Sequence of chain 1.W:
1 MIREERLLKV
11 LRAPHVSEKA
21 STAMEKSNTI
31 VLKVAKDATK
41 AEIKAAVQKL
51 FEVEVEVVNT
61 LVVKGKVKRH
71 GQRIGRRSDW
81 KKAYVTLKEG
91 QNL

Sequence of chain 1.BA:
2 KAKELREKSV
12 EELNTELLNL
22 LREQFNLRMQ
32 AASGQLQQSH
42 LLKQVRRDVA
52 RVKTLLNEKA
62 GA

Binding-site contacts:
Ligand atom C contacts residue ARG6 of chain 1.W at 3.3 Å.
Ligand atom CA contacts residue ARG6 of chain 1.W at 3.6 Å.
Ligand atom CG contacts residue GLU42 of chain 1.W at 4.4 Å.
Ligand atom O contacts residue ARG6 of chain 1.W at 3.3 Å.
Ligand atom OG contacts residue GLU5 of chain 1.W at 3.5 Å (salt-bridge).
Ligand atom CA contacts residue GLU42 of chain 1.W at 3.2 Å.
Ligand atom CB contacts residue ARG6 of chain 1.W at 4.0 Å.
Ligand atom C contacts residue GLU42 of chain 1.W at 4.0 Å.
Ligand atom NG contacts residue ARG6 of chain 1.W at 3.4 Å (salt-bridge).
Ligand atom NE contacts residue ASP37 of chain 1.W at 3.4 Å (salt-bridge).
Ligand atom CB contacts residue GLU5 of chain 1.W at 4.2 Å.
Ligand atom C contacts residue ASP37 of chain 1.W at 4.2 Å.
Ligand atom OG contacts residue LYS54 of chain 1.BA at 3.8 Å.
Ligand atom CD contacts residue ASP37 of chain 1.W at 3.9 Å.
Ligand atom O contacts residue ASP37 of chain 1.W at 3.0 Å (salt-bridge).
Ligand atom CZ contacts residue ASP37 of chain 1.W at 4.3 Å.
Ligand atom CB contacts residue GLU42 of chain 1.W at 4.4 Å.
Ligand atom O contacts residue GLU42 of chain 1.W at 4.5 Å.
Ligand atom NZ contacts residue ARG6 of chain 1.W at 4.0 Å.

The protein below binds the small molecule below.
Small molecule (SMILES): NCCC[C@H](N)CC(=O)NC[C@@H]1NC(=O)[C@H](CO)NC(=O)[C@@H](N)CNC(=O)[C@H]([C@H]2CCNC(N)=N2)NC(=O)/C(=C/NC(N)=O)NC1=O